A protein and the small-molecule ligand that binds it are described below.
Small molecule (SMILES): NS(=O)(=O)c1cccc(NC(=O)NCCNCc2ccccc2F)c1

Binding-site contacts:
Ligand atom C22 contacts residue ALA136 of chain 1.B at 3.5 Å (hydrophobic).
Ligand atom C09 contacts residue ALA122 of chain 1.B at 3.5 Å (hydrophobic).
Ligand atom F25 contacts residue PHE92 of chain 1.B at 3.3 Å.
Ligand atom N14 contacts residue HIS201 of chain 1.B at 3.9 Å.
Ligand atom N01 contacts residue HIS95 of chain 1.B at 3.3 Å (h-bond).
Ligand atom O04 contacts residue HIS95 of chain 1.B at 3.8 Å.
Ligand atom C05 contacts residue ZN1 of chain 1.E at 3.9 Å.
Ligand atom C06 contacts residue HIS95 of chain 1.B at 3.5 Å.
Ligand atom O03 contacts residue THR200 of chain 1.B at 2.8 Å (h-bond).
Ligand atom C22 contacts residue LEU199 of chain 1.B at 3.6 Å (hydrophobic).
Ligand atom C12 contacts residue HIS68 of chain 1.B at 3.5 Å.
Ligand atom C05 contacts residue HIS95 of chain 1.B at 3.4 Å.
Ligand atom C15 contacts residue HIS68 of chain 1.B at 3.9 Å.
Ligand atom O04 contacts residue TRP210 of chain 1.B at 3.3 Å.
Ligand atom S02 contacts residue HIS95 of chain 1.B at 3.9 Å.
Ligand atom S02 contacts residue HIS120 of chain 1.B at 3.8 Å.
Ligand atom O13 contacts residue HIS68 of chain 1.B at 3.9 Å.
Ligand atom O13 contacts residue GLN93 of chain 1.B at 3.3 Å (h-bond).
Ligand atom O03 contacts residue LEU199 of chain 1.B at 3.0 Å.
Ligand atom N01 contacts residue HIS97 of chain 1.B at 3.2 Å (h-bond).
Ligand atom C05 contacts residue LEU199 of chain 1.B at 3.8 Å (hydrophobic).
Ligand atom O04 contacts residue HIS120 of chain 1.B at 3.0 Å (h-bond).
Ligand atom F25 contacts residue LEU132 of chain 1.B at 3.9 Å.
Ligand atom N01 contacts residue HIS120 of chain 1.B at 3.4 Å (h-bond).
Ligand atom N01 contacts residue ZN1 of chain 1.E at 1.9 Å.
Ligand atom C09 contacts residue PHE92 of chain 1.B at 3.8 Å (hydrophobic).
Ligand atom N11 contacts residue HIS201 of chain 1.B at 3.3 Å (h-bond).
Ligand atom N01 contacts residue THR200 of chain 1.B at 2.8 Å (h-bond).
Ligand atom O04 contacts residue VAL144 of chain 1.B at 3.5 Å.
Ligand atom O03 contacts residue TRP210 of chain 1.B at 3.8 Å.
Ligand atom C06 contacts residue HIS201 of chain 1.B at 3.6 Å.
Ligand atom N14 contacts residue HIS68 of chain 1.B at 3.4 Å.
Ligand atom C10 contacts residue LEU199 of chain 1.B at 3.9 Å (hydrophobic).
Ligand atom C07 contacts residue GLN93 of chain 1.B at 3.8 Å.
Ligand atom C10 contacts residue HIS95 of chain 1.B at 3.7 Å.
Ligand atom C10 contacts residue ALA122 of chain 1.B at 3.9 Å (hydrophobic).
Ligand atom S02 contacts residue ZN1 of chain 1.E at 2.9 Å.
Ligand atom C08 contacts residue GLN93 of chain 1.B at 3.5 Å.
Ligand atom N11 contacts residue HIS68 of chain 1.B at 3.9 Å.
Ligand atom O04 contacts residue ZN1 of chain 1.E at 3.0 Å.

Sequence of chain 1.B:
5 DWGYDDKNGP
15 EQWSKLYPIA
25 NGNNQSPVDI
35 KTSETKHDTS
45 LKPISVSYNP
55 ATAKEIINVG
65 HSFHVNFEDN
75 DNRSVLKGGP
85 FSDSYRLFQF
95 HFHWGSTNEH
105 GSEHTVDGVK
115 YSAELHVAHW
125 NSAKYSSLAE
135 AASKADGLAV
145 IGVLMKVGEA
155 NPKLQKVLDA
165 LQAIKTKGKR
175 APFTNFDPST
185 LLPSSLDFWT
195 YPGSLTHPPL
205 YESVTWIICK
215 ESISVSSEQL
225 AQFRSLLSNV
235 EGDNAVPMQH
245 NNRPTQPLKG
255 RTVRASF